The protein below binds the small molecule below.
Small molecule (SMILES): CC[C@H]1CCc2c(sc3nc(SCC(=O)NCCN4CCCCC4)nc(N)c23)C1

Binding-site contacts:
Ligand atom C26 contacts residue TRP33 of chain 4.A at 3.1 Å (hydrophobic).
Ligand atom C26 contacts residue ARG57 of chain 4.A at 3.6 Å.
Ligand atom C16 contacts residue ASP46 of chain 4.A at 3.1 Å.
Ligand atom C15 contacts residue ASP46 of chain 4.A at 3.8 Å.
Ligand atom N08 contacts residue PHE422 of chain 4.A at 3.8 Å.
Ligand atom C04 contacts residue TRP56 of chain 4.A at 3.6 Å (hydrophobic).
Ligand atom C10 contacts residue ASP46 of chain 4.A at 3.7 Å.
Ligand atom C06 contacts residue GLU421 of chain 4.A at 3.6 Å.
Ligand atom C22 contacts residue PHE104 of chain 4.A at 3.8 Å (hydrophobic).
Ligand atom S29 contacts residue ALA53 of chain 4.A at 3.6 Å.
Ligand atom C06 contacts residue TRP56 of chain 4.A at 3.8 Å (hydrophobic).
Ligand atom C21 contacts residue TRP56 of chain 4.A at 3.6 Å (hydrophobic).
Ligand atom C22 contacts residue TRP56 of chain 4.A at 3.6 Å (hydrophobic).
Ligand atom N01 contacts residue PHE422 of chain 4.A at 2.7 Å (h-bond).
Ligand atom C20 contacts residue TRP56 of chain 4.A at 3.6 Å (hydrophobic).
Ligand atom C19 contacts residue TRP56 of chain 4.A at 3.5 Å (hydrophobic).
Ligand atom C02 contacts residue TRP56 of chain 4.A at 3.7 Å (hydrophobic).
Ligand atom C24 contacts residue PHE104 of chain 4.A at 4.0 Å (hydrophobic).
Ligand atom C02 contacts residue PHE422 of chain 4.A at 3.7 Å (hydrophobic).
Ligand atom C09 contacts residue GLU421 of chain 4.A at 3.2 Å.
Ligand atom C23 contacts residue PHE104 of chain 4.A at 3.7 Å (hydrophobic).
Ligand atom C28 contacts residue PHE104 of chain 4.A at 4.0 Å (hydrophobic).
Ligand atom O17 contacts residue GLU421 of chain 4.A at 3.6 Å.
Ligand atom N18 contacts residue TRP56 of chain 4.A at 3.5 Å (h-bond).
Ligand atom C26 contacts residue ALA53 of chain 4.A at 3.9 Å (hydrophobic).
Ligand atom S29 contacts residue TRP56 of chain 4.A at 3.9 Å.
Ligand atom N03 contacts residue PHE422 of chain 4.A at 3.9 Å.
Ligand atom C07 contacts residue GLU421 of chain 4.A at 3.9 Å.
Ligand atom C13 contacts residue PHE44 of chain 4.A at 3.7 Å (hydrophobic).
Ligand atom C12 contacts residue GOL1 of chain 4.D at 3.9 Å.
Ligand atom N03 contacts residue TRP56 of chain 4.A at 3.7 Å.
Ligand atom C28 contacts residue SER103 of chain 4.A at 3.8 Å.
Ligand atom N01 contacts residue SER103 of chain 4.A at 2.8 Å (h-bond).
Ligand atom N01 contacts residue MET85 of chain 4.A at 3.7 Å.
Ligand atom C25 contacts residue ARG57 of chain 4.A at 3.7 Å.
Ligand atom C23 contacts residue ALA53 of chain 4.A at 3.7 Å (hydrophobic).
Ligand atom N01 contacts residue TRP56 of chain 4.A at 3.8 Å.
Ligand atom C02 contacts residue SER103 of chain 4.A at 3.9 Å.
Ligand atom C14 contacts residue PHE104 of chain 4.A at 3.8 Å (hydrophobic).
Ligand atom C26 contacts residue PHE37 of chain 4.A at 3.9 Å (hydrophobic).

Sequence of chain 4.A:
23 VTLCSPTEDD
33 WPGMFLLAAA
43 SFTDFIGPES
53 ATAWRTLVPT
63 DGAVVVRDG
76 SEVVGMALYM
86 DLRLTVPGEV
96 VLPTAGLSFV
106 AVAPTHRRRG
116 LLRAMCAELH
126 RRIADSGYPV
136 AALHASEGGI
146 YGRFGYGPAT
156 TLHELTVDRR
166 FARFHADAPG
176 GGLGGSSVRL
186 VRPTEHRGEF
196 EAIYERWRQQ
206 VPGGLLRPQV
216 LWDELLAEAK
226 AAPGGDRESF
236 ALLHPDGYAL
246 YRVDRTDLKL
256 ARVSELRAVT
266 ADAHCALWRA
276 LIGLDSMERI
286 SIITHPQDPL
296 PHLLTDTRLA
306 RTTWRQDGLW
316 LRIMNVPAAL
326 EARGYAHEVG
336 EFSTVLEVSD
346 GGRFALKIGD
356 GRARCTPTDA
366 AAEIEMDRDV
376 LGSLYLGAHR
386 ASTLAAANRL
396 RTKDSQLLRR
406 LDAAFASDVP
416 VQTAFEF